Binding-site contacts:
Ligand atom C2 contacts residue GLN88 of chain 1.D at 4.3 Å.
Ligand atom N2 contacts residue GLN88 of chain 1.D at 4.2 Å.
Ligand atom N2 contacts residue ASN80 of chain 1.D at 3.2 Å (h-bond).
Ligand atom C6 contacts residue ALA79 of chain 1.D at 4.0 Å (hydrophobic).
Ligand atom C6 contacts residue GLN88 of chain 1.D at 3.4 Å.
Ligand atom C7 contacts residue TYR87 of chain 1.D at 3.5 Å (hydrophobic).
Ligand atom O4 contacts residue GLN88 of chain 1.D at 3.6 Å (h-bond).
Ligand atom C1 contacts residue ASN80 of chain 1.D at 1.4 Å.
Ligand atom O5 contacts residue ASN80 of chain 1.D at 2.3 Å (h-bond).
Ligand atom C3 contacts residue GLN88 of chain 1.D at 3.6 Å.
Ligand atom C5 contacts residue ASN80 of chain 1.D at 3.6 Å.
Ligand atom O7 contacts residue GLN88 of chain 1.D at 3.4 Å (h-bond).
Ligand atom O5 contacts residue GLN88 of chain 1.D at 4.1 Å.
Ligand atom N2 contacts residue TYR87 of chain 1.D at 4.3 Å.
Ligand atom C8 contacts residue ASN80 of chain 1.D at 3.4 Å.
Ligand atom O5 contacts residue ALA79 of chain 1.D at 4.1 Å.
Ligand atom C1 contacts residue GLN88 of chain 1.D at 4.0 Å.
Ligand atom C8 contacts residue ILE104 of chain 1.D at 3.7 Å (hydrophobic).
Ligand atom C7 contacts residue GLN88 of chain 1.D at 3.4 Å.
Ligand atom O7 contacts residue TYR87 of chain 1.D at 3.3 Å.
Ligand atom C3 contacts residue ASN80 of chain 1.D at 3.9 Å.
Ligand atom C4 contacts residue GLN88 of chain 1.D at 3.7 Å.
Ligand atom C6 contacts residue HIS90 of chain 1.D at 4.5 Å.
Ligand atom C8 contacts residue HIS90 of chain 1.D at 4.0 Å.
Ligand atom C7 contacts residue GLY86 of chain 1.D at 4.3 Å.
Ligand atom C8 contacts residue TYR87 of chain 1.D at 3.5 Å (hydrophobic).
Ligand atom C8 contacts residue GLN88 of chain 1.D at 3.2 Å.
Ligand atom C5 contacts residue GLN88 of chain 1.D at 3.3 Å.
Ligand atom O6 contacts residue ALA79 of chain 1.D at 4.2 Å.
Ligand atom C7 contacts residue ASN80 of chain 1.D at 3.6 Å.
Ligand atom O7 contacts residue GLY86 of chain 1.D at 3.8 Å.
Ligand atom C4 contacts residue ASN80 of chain 1.D at 4.2 Å.
Ligand atom N2 contacts residue GLY86 of chain 1.D at 4.2 Å.
Ligand atom C2 contacts residue ASN80 of chain 1.D at 2.5 Å.

Sequence of chain 1.D:
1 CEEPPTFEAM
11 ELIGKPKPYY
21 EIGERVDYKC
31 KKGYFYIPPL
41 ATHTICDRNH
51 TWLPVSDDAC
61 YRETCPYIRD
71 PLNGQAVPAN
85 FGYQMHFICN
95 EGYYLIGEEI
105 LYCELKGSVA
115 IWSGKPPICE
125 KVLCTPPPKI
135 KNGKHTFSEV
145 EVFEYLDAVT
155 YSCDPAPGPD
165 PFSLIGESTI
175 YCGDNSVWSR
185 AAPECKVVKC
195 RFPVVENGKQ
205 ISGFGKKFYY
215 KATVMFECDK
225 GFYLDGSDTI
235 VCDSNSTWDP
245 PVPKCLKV

This protein binds this small molecule.
Small molecule (SMILES): CC(=O)N[C@H]1[C@H](O[C@H]2[C@H](O)[C@@H](NC(C)=O)CO[C@@H]2CO)O[C@H](CO)[C@@H](O)[C@@H]1O